Sequence of chain 1.B:
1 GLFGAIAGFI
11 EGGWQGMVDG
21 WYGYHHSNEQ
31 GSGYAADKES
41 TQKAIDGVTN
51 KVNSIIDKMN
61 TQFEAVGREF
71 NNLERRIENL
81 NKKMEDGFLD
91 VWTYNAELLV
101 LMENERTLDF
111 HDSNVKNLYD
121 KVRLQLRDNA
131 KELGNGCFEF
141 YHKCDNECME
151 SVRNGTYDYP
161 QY

Binding-site contacts:
Ligand atom N2 contacts residue THR156 of chain 1.B at 4.0 Å.
Ligand atom C6 contacts residue ASN154 of chain 1.B at 4.3 Å.
Ligand atom O6 contacts residue GLU150 of chain 1.B at 3.7 Å.
Ligand atom C3 contacts residue ASN154 of chain 1.B at 3.5 Å.
Ligand atom C8 contacts residue THR156 of chain 1.B at 4.1 Å.
Ligand atom O7 contacts residue ASN154 of chain 1.B at 3.4 Å (h-bond).
Ligand atom N2 contacts residue ASN154 of chain 1.B at 2.7 Å (h-bond).
Ligand atom C5 contacts residue ASN154 of chain 1.B at 3.1 Å.
Ligand atom O5 contacts residue ASN154 of chain 1.B at 2.3 Å (h-bond).
Ligand atom C7 contacts residue THR156 of chain 1.B at 4.3 Å.
Ligand atom C7 contacts residue ASN154 of chain 1.B at 3.1 Å.
Ligand atom C6 contacts residue GLU147 of chain 1.B at 3.6 Å.
Ligand atom O6 contacts residue GLU147 of chain 1.B at 3.6 Å.
Ligand atom O5 contacts residue GLU150 of chain 1.B at 3.5 Å.
Ligand atom C4 contacts residue ASN154 of chain 1.B at 4.0 Å.
Ligand atom O5 contacts residue SER151 of chain 1.B at 4.5 Å.
Ligand atom C8 contacts residue ASN154 of chain 1.B at 4.2 Å.
Ligand atom C2 contacts residue ASN154 of chain 1.B at 2.5 Å.
Ligand atom C1 contacts residue ASN154 of chain 1.B at 1.4 Å.
Ligand atom C1 contacts residue GLU150 of chain 1.B at 4.2 Å.

The protein below binds the small molecule below.
Small molecule (SMILES): CC(=O)N[C@@H]1[C@@H](O)[C@H](O)[C@@H](CO)O[C@H]1O